The small molecule below binds the protein below.
Small molecule (SMILES): O=C(O)[C@H]1O[C@H](O[C@@H]2[C@H](O)[C@@H](O)[C@@H](O[C@@H]3[C@H](O)[C@@H](O)[C@@H](O[C@@H]4[C@H](O)[C@@H](O)[C@@H](O)O[C@@H]4C(=O)O)O[C@@H]3C(=O)O)O[C@@H]2C(=O)O)[C@H](O)[C@@H](O)[C@H]1O

Sequence of chain 1.A:
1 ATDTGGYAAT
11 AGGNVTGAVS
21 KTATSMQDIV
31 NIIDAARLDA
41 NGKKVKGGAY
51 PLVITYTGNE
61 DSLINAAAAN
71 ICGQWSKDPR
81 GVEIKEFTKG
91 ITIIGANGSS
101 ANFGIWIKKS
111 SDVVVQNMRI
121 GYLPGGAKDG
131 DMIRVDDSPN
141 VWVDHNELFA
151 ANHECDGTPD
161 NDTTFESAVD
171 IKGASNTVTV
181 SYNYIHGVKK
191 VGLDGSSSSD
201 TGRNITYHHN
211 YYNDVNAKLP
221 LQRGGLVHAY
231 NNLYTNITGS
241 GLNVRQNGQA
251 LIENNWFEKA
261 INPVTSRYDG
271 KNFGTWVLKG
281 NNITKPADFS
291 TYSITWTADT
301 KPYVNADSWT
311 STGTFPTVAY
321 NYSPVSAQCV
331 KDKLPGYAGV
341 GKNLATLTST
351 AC

Binding-site contacts:
Ligand atom O3 contacts residue ASP160 of chain 1.A at 3.3 Å (salt-bridge).
Ligand atom O6A contacts residue CA1 of chain 1.D at 2.4 Å.
Ligand atom O5 contacts residue CA1 of chain 1.D at 2.4 Å.
Ligand atom O3 contacts residue SER196 of chain 1.A at 2.8 Å (h-bond).
Ligand atom C5 contacts residue CA1 of chain 1.D at 3.4 Å.
Ligand atom O6A contacts residue TYR268 of chain 1.A at 3.4 Å.
Ligand atom O2 contacts residue ASP162 of chain 1.A at 2.7 Å (salt-bridge).
Ligand atom O6B contacts residue LYS190 of chain 1.A at 3.1 Å (salt-bridge).
Ligand atom O6A contacts residue CA1 of chain 1.F at 2.6 Å.
Ligand atom C2 contacts residue ASP162 of chain 1.A at 3.4 Å.
Ligand atom O2 contacts residue ARG223 of chain 1.A at 2.9 Å (salt-bridge).
Ligand atom O5 contacts residue CA1 of chain 1.F at 2.9 Å.
Ligand atom O5 contacts residue LYS218 of chain 1.A at 3.0 Å (salt-bridge).
Ligand atom O6A contacts residue CA1 of chain 1.C at 2.5 Å.
Ligand atom O6A contacts residue ASP129 of chain 1.A at 3.3 Å (salt-bridge).
Ligand atom C6 contacts residue ARG245 of chain 1.A at 3.4 Å.
Ligand atom O6B contacts residue LYS172 of chain 1.A at 3.0 Å.
Ligand atom O6A contacts residue ASN216 of chain 1.A at 3.3 Å (h-bond).
Ligand atom O6A contacts residue CA1 of chain 1.E at 2.3 Å.
Ligand atom C6 contacts residue CA1 of chain 1.E at 3.2 Å.
Ligand atom C6 contacts residue CA1 of chain 1.D at 3.3 Å.
Ligand atom O6A contacts residue ASP170 of chain 1.A at 3.2 Å (salt-bridge).
Ligand atom O6B contacts residue CA1 of chain 1.D at 2.4 Å.
Ligand atom O3 contacts residue CA1 of chain 1.E at 2.6 Å.
Ligand atom O6A contacts residue LYS190 of chain 1.A at 2.8 Å (salt-bridge).
Ligand atom O6A contacts residue GLU166 of chain 1.A at 3.0 Å (salt-bridge).
Ligand atom C6 contacts residue LEU193 of chain 1.A at 3.4 Å (hydrophobic).
Ligand atom C6 contacts residue CA1 of chain 1.C at 3.4 Å.
Ligand atom C1 contacts residue CA1 of chain 1.E at 3.5 Å.
Ligand atom C6 contacts residue LYS190 of chain 1.A at 3.2 Å.
Ligand atom O6B contacts residue ARG245 of chain 1.A at 3.0 Å (salt-bridge).
Ligand atom C5 contacts residue CA1 of chain 1.E at 3.4 Å.
Ligand atom O3 contacts residue ARG223 of chain 1.A at 2.9 Å (salt-bridge).
Ligand atom O5 contacts residue CA1 of chain 1.E at 2.5 Å.
Ligand atom O3 contacts residue ASP162 of chain 1.A at 3.3 Å (salt-bridge).
Ligand atom O6A contacts residue ASP162 of chain 1.A at 2.9 Å (salt-bridge).
Ligand atom O6A contacts residue ARG245 of chain 1.A at 2.8 Å (salt-bridge).
Ligand atom O6B contacts residue CA1 of chain 1.F at 2.9 Å.
Ligand atom O6A contacts residue LEU221 of chain 1.A at 3.3 Å.
Ligand atom C1 contacts residue CA1 of chain 1.D at 3.4 Å.